This small molecule binds to this protein.
Small molecule (SMILES): CC[C@H](c1ccc(O)cc1)[C@@H](CC)c1ccc(O)cc1

Binding-site contacts:
Ligand atom C18 contacts residue TYR55 of chain 1.A at 3.6 Å (hydrophobic).
Ligand atom C4 contacts residue TYR55 of chain 1.A at 3.5 Å (hydrophobic).
Ligand atom O15 contacts residue LEU25 of chain 1.A at 2.9 Å (h-bond).
Ligand atom O16 contacts residue NAP1 of chain 1.C at 2.9 Å (h-bond).
Ligand atom C3 contacts residue NAP1 of chain 1.C at 3.6 Å.
Ligand atom C17 contacts residue ALA24 of chain 1.A at 3.4 Å (hydrophobic).
Ligand atom C14 contacts residue TYR55 of chain 1.A at 3.6 Å (hydrophobic).
Ligand atom C12 contacts residue TYR55 of chain 1.A at 4.0 Å (hydrophobic).
Ligand atom C19 contacts residue TRP227 of chain 1.A at 3.6 Å (hydrophobic).
Ligand atom C2 contacts residue TYR118 of chain 1.A at 3.7 Å (hydrophobic).
Ligand atom C18 contacts residue NAP1 of chain 1.C at 3.2 Å.
Ligand atom O15 contacts residue ALA24 of chain 1.A at 3.7 Å.
Ligand atom C10 contacts residue LEU27 of chain 1.A at 3.3 Å (hydrophobic).
Ligand atom O15 contacts residue THR57 of chain 1.A at 4.0 Å.
Ligand atom C13 contacts residue TYR55 of chain 1.A at 3.5 Å (hydrophobic).
Ligand atom C18 contacts residue TYR224 of chain 1.A at 3.7 Å (hydrophobic).
Ligand atom O15 contacts residue LYS31 of chain 1.A at 3.4 Å (salt-bridge).
Ligand atom C3 contacts residue TYR55 of chain 1.A at 4.1 Å (hydrophobic).
Ligand atom C2 contacts residue NAP1 of chain 1.C at 3.5 Å.
Ligand atom C13 contacts residue LEU25 of chain 1.A at 3.7 Å (hydrophobic).
Ligand atom C18 contacts residue ALA24 of chain 1.A at 3.6 Å (hydrophobic).
Ligand atom C10 contacts residue LEU25 of chain 1.A at 3.4 Å (hydrophobic).
Ligand atom O15 contacts residue TYR55 of chain 1.A at 3.4 Å (h-bond).
Ligand atom C13 contacts residue ALA24 of chain 1.A at 3.2 Å (hydrophobic).
Ligand atom C11 contacts residue LEU25 of chain 1.A at 3.1 Å (hydrophobic).
Ligand atom C12 contacts residue ALA24 of chain 1.A at 3.8 Å (hydrophobic).
Ligand atom C14 contacts residue ALA24 of chain 1.A at 3.5 Å (hydrophobic).
Ligand atom C1 contacts residue NAP1 of chain 1.C at 4.0 Å.
Ligand atom C3 contacts residue HIS117 of chain 1.A at 3.4 Å.
Ligand atom O16 contacts residue HIS117 of chain 1.A at 3.9 Å.
Ligand atom C11 contacts residue LYS31 of chain 1.A at 3.7 Å.
Ligand atom C17 contacts residue TYR224 of chain 1.A at 3.3 Å (hydrophobic).
Ligand atom C contacts residue TRP227 of chain 1.A at 3.9 Å (hydrophobic).
Ligand atom C1 contacts residue TRP227 of chain 1.A at 3.8 Å (hydrophobic).
Ligand atom C11 contacts residue LEU27 of chain 1.A at 3.8 Å (hydrophobic).
Ligand atom C12 contacts residue LEU25 of chain 1.A at 3.1 Å (hydrophobic).
Ligand atom C12 contacts residue LYS31 of chain 1.A at 3.7 Å.
Ligand atom C4 contacts residue NAP1 of chain 1.C at 4.1 Å.
Ligand atom O16 contacts residue TYR118 of chain 1.A at 2.5 Å (h-bond).
Ligand atom C1 contacts residue ILE306 of chain 1.A at 4.1 Å (hydrophobic).

Sequence of chain 1.A:
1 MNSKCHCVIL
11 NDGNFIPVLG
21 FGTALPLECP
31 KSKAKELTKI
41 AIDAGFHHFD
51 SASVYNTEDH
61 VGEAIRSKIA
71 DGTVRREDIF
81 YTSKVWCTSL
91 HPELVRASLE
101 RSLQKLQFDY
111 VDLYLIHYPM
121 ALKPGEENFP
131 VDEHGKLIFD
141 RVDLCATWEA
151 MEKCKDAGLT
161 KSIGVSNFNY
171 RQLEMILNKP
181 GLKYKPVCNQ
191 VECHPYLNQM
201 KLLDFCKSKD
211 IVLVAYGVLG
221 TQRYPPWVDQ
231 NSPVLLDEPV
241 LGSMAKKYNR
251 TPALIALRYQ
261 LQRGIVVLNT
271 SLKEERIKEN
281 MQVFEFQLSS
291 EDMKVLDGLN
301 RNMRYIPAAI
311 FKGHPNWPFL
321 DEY